Sequence of chain 1.C:
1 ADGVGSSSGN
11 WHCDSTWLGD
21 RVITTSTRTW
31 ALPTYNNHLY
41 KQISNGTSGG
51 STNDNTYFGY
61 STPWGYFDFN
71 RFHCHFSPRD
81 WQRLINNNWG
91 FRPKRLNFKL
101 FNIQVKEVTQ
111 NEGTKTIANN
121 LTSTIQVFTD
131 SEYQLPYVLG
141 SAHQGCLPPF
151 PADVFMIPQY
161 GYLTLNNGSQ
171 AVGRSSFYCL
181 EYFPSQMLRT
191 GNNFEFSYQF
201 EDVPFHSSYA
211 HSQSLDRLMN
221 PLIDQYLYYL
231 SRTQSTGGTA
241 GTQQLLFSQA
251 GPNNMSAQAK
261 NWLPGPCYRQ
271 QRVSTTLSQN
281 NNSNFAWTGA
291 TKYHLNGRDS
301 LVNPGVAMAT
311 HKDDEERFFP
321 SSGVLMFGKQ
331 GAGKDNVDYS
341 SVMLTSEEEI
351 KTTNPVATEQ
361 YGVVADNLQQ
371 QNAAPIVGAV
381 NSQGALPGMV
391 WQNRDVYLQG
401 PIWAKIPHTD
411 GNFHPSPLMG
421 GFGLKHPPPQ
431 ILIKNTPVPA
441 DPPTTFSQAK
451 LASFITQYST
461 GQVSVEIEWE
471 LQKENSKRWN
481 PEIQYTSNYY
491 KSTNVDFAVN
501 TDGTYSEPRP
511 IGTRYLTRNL

A protein and the small-molecule ligand that binds it are described below.
Small molecule (SMILES): Nc1ncnc2c1ncn2[C@H]1C[C@H](O)[C@@H](COP(=O)(O)O)O1

Binding-site contacts:
Ligand atom N7 contacts residue ASN393 of chain 1.C at 4.0 Å.
Ligand atom N1 contacts residue PRO415 of chain 1.C at 3.7 Å.
Ligand atom C2 contacts residue PRO204 of chain 1.C at 4.1 Å (hydrophobic).
Ligand atom N1 contacts residue VAL203 of chain 1.C at 3.5 Å.
Ligand atom N6 contacts residue GLY423 of chain 1.C at 3.4 Å (h-bond).
Ligand atom C4 contacts residue PRO204 of chain 1.C at 4.0 Å (hydrophobic).
Ligand atom C6 contacts residue VAL203 of chain 1.C at 4.1 Å (hydrophobic).
Ligand atom N6 contacts residue PHE422 of chain 1.C at 4.0 Å.
Ligand atom C2 contacts residue PRO415 of chain 1.C at 3.8 Å (hydrophobic).
Ligand atom N9 contacts residue HIS414 of chain 1.C at 4.1 Å.
Ligand atom O5' contacts residue DC1 of chain 1.MB at 2.5 Å (h-bond).
Ligand atom C5' contacts residue DC1 of chain 1.MB at 3.1 Å.
Ligand atom C5 contacts residue PRO415 of chain 1.C at 3.7 Å (hydrophobic).
Ligand atom O4' contacts residue DC1 of chain 1.MB at 3.9 Å.
Ligand atom N7 contacts residue SER416 of chain 1.C at 3.3 Å.
Ligand atom C5 contacts residue SER416 of chain 1.C at 3.8 Å.
Ligand atom N7 contacts residue HIS414 of chain 1.C at 3.6 Å.
Ligand atom C6 contacts residue PRO204 of chain 1.C at 3.9 Å (hydrophobic).
Ligand atom N3 contacts residue PRO415 of chain 1.C at 3.9 Å.
Ligand atom OP1 contacts residue DC1 of chain 1.MB at 2.5 Å (h-bond).
Ligand atom C2 contacts residue GLY423 of chain 1.C at 3.4 Å.
Ligand atom OP2 contacts residue DC1 of chain 1.MB at 2.5 Å (h-bond).
Ligand atom C4' contacts residue DC1 of chain 1.MB at 3.9 Å.
Ligand atom C8 contacts residue HIS414 of chain 1.C at 3.0 Å.
Ligand atom N6 contacts residue GLY421 of chain 1.C at 4.0 Å.
Ligand atom C5 contacts residue PRO204 of chain 1.C at 3.8 Å (hydrophobic).
Ligand atom C6 contacts residue GLY423 of chain 1.C at 3.9 Å.
Ligand atom N1 contacts residue GLY423 of chain 1.C at 3.0 Å (h-bond).
Ligand atom N7 contacts residue PRO204 of chain 1.C at 4.1 Å.
Ligand atom C8 contacts residue SER416 of chain 1.C at 4.1 Å.
Ligand atom C2' contacts residue PRO415 of chain 1.C at 3.8 Å (hydrophobic).
Ligand atom C6 contacts residue PRO415 of chain 1.C at 3.7 Å (hydrophobic).
Ligand atom P contacts residue DC1 of chain 1.MB at 1.6 Å.
Ligand atom C1' contacts residue PRO415 of chain 1.C at 3.7 Å (hydrophobic).
Ligand atom C2' contacts residue HIS414 of chain 1.C at 3.2 Å.
Ligand atom C4 contacts residue PRO415 of chain 1.C at 3.8 Å (hydrophobic).
Ligand atom N9 contacts residue PRO415 of chain 1.C at 4.0 Å.
Ligand atom C6 contacts residue SER416 of chain 1.C at 4.0 Å.
Ligand atom N6 contacts residue SER416 of chain 1.C at 3.4 Å (h-bond).
Ligand atom C2 contacts residue VAL203 of chain 1.C at 4.1 Å (hydrophobic).